Sequence of chain 1.A:
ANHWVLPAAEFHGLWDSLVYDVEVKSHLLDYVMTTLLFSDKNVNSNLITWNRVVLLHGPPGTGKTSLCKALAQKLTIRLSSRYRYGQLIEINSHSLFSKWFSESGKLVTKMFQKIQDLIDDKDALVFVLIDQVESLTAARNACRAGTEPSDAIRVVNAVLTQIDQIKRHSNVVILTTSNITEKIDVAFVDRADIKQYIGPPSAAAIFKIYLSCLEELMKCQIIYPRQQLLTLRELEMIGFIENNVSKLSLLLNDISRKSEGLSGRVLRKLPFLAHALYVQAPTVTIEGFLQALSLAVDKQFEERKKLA

Sequence of chain 1.B:
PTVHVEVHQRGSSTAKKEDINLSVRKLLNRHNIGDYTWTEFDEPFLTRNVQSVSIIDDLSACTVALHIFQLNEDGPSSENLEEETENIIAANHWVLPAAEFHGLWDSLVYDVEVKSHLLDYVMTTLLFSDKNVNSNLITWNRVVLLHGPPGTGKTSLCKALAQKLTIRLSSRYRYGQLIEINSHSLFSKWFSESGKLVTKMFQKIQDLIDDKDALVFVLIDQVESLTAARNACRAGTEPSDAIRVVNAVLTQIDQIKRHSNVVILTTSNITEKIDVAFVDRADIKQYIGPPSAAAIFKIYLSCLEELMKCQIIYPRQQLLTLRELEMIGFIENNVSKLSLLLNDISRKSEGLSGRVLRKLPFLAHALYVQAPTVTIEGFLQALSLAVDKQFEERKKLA

The protein below binds the small molecule below.
Small molecule (SMILES): Nc1ncnc2c1ncn2[C@@H]1O[C@H](COP(=O)(O)OP(=O)(O)OP(O)(O)=S)[C@@H](O)[C@H]1O

Binding-site contacts:
Ligand atom O3A contacts residue ARG386 of chain 1.A at 3.2 Å (salt-bridge).
Ligand atom O3G contacts residue ARG312 of chain 1.B at 2.4 Å (salt-bridge).
Ligand atom N7 contacts residue THR183 of chain 1.A at 3.2 Å.
Ligand atom O5' contacts residue ARG386 of chain 1.A at 3.2 Å (salt-bridge).
Ligand atom C5' contacts residue ARG386 of chain 1.A at 3.2 Å.
Ligand atom N3 contacts residue LEU139 of chain 1.A at 3.2 Å.
Ligand atom O3B contacts residue ASN300 of chain 1.A at 3.0 Å (h-bond).
Ligand atom S1G contacts residue ARG312 of chain 1.B at 1.6 Å (salt-bridge).
Ligand atom O2B contacts residue LYS185 of chain 1.A at 2.5 Å (salt-bridge).
Ligand atom PA contacts residue ARG386 of chain 1.A at 3.2 Å.
Ligand atom PG contacts residue ASN300 of chain 1.A at 2.6 Å.
Ligand atom C8 contacts residue GLY184 of chain 1.A at 3.0 Å.
Ligand atom N6 contacts residue TYR141 of chain 1.A at 3.0 Å (h-bond).
Ligand atom O1A contacts residue ARG312 of chain 1.B at 2.3 Å (salt-bridge).
Ligand atom N7 contacts residue GLY184 of chain 1.A at 3.3 Å (h-bond).
Ligand atom O2A contacts residue SER187 of chain 1.A at 3.1 Å (h-bond).
Ligand atom O3A contacts residue THR183 of chain 1.A at 3.2 Å (h-bond).
Ligand atom O2B contacts residue GLY184 of chain 1.A at 2.6 Å (h-bond).
Ligand atom O3G contacts residue ASN300 of chain 1.A at 1.3 Å (h-bond).
Ligand atom O1B contacts residue GLY184 of chain 1.A at 3.2 Å.
Ligand atom O2B contacts residue THR183 of chain 1.A at 2.4 Å (h-bond).
Ligand atom O1A contacts residue ARG386 of chain 1.A at 2.7 Å (salt-bridge).
Ligand atom PB contacts residue THR183 of chain 1.A at 3.1 Å.
Ligand atom O2A contacts residue THR186 of chain 1.A at 3.1 Å.
Ligand atom O2G contacts residue ASN300 of chain 1.A at 3.0 Å (h-bond).
Ligand atom C4 contacts residue LEU139 of chain 1.A at 3.2 Å (hydrophobic).
Ligand atom O2A contacts residue GLY184 of chain 1.A at 3.1 Å.
Ligand atom O2G contacts residue THR186 of chain 1.A at 2.3 Å (h-bond).
Ligand atom PB contacts residue GLY184 of chain 1.A at 3.0 Å.
Ligand atom PG contacts residue ARG312 of chain 1.B at 1.9 Å.
Ligand atom C2 contacts residue ARG389 of chain 1.A at 3.2 Å.
Ligand atom O3A contacts residue GLY184 of chain 1.A at 2.5 Å (h-bond).
Ligand atom O1B contacts residue THR186 of chain 1.A at 2.5 Å (h-bond).
Ligand atom PB contacts residue LYS185 of chain 1.A at 3.1 Å.
Ligand atom O3A contacts residue GLY182 of chain 1.A at 3.1 Å.
Ligand atom O3B contacts residue ARG312 of chain 1.B at 2.1 Å (salt-bridge).
Ligand atom C2 contacts residue SER138 of chain 1.A at 2.9 Å.
Ligand atom N3 contacts residue ARG389 of chain 1.A at 3.1 Å (salt-bridge).
Ligand atom O3B contacts residue GLY182 of chain 1.A at 2.9 Å (h-bond).
Ligand atom O1B contacts residue LYS185 of chain 1.A at 2.9 Å (salt-bridge).